A small-molecule ligand and the protein it binds are described below.
Small molecule (SMILES): CC(=O)N[C@H]1[C@H](O[C@H]2[C@H](O)[C@@H](NC(C)=O)CO[C@@H]2CO)O[C@H](CO)[C@@H](O)[C@@H]1O

Sequence of chain 46.C:
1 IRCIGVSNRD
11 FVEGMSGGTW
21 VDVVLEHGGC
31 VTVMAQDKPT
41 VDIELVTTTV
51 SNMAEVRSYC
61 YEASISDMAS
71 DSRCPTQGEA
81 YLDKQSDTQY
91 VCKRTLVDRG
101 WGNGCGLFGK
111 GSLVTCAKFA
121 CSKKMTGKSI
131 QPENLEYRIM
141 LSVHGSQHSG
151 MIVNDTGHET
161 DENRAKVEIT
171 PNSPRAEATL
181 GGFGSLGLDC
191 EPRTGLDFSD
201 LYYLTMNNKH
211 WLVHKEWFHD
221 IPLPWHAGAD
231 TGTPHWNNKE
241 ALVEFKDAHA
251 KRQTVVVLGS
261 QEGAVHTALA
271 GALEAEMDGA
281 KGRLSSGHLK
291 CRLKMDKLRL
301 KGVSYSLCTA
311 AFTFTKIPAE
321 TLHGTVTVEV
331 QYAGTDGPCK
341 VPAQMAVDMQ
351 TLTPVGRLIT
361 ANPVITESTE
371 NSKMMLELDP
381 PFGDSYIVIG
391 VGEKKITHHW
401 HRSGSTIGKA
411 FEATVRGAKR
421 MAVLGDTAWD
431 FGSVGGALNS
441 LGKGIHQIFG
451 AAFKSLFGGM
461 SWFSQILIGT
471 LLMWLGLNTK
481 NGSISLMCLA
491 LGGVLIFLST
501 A

Binding-site contacts:
Ligand atom C1 contacts residue ASN154 of chain 46.C at 3.4 Å.
Ligand atom C1 contacts residue THR156 of chain 46.C at 3.6 Å.
Ligand atom N2 contacts residue THR156 of chain 46.C at 3.6 Å (h-bond).
Ligand atom O7 contacts residue ASN154 of chain 46.C at 2.6 Å (h-bond).
Ligand atom C7 contacts residue THR156 of chain 46.C at 3.9 Å.
Ligand atom O5 contacts residue ASN154 of chain 46.C at 4.0 Å.
Ligand atom C7 contacts residue ASN154 of chain 46.C at 3.3 Å.
Ligand atom C6 contacts residue MET151 of chain 46.C at 4.5 Å (hydrophobic).
Ligand atom N2 contacts residue ASN154 of chain 46.C at 3.8 Å.
Ligand atom O6 contacts residue MET151 of chain 46.C at 3.4 Å.
Ligand atom C2 contacts residue ASN154 of chain 46.C at 3.5 Å.
Ligand atom C8 contacts residue ASN154 of chain 46.C at 3.6 Å.
Ligand atom C2 contacts residue THR156 of chain 46.C at 4.2 Å.
Ligand atom C8 contacts residue THR156 of chain 46.C at 4.0 Å.